Sequence of chain 1.F:
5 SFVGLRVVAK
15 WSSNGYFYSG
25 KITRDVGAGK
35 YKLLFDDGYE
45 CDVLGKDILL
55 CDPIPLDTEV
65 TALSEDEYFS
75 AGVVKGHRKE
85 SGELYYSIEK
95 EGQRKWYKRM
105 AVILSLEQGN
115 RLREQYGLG

Sequence of chain 1.E:
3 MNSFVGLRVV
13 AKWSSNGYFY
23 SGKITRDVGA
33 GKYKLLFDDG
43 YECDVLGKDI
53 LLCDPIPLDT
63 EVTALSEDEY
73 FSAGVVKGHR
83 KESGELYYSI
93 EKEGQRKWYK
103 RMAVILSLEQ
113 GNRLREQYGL

Binding-site contacts:
Ligand atom C8 contacts residue MET104 of chain 1.E at 3.2 Å (hydrophobic).
Ligand atom N2 contacts residue ASP41 of chain 1.F at 2.5 Å (salt-bridge).
Ligand atom C1 contacts residue MET104 of chain 1.F at 3.6 Å (hydrophobic).
Ligand atom C2 contacts residue MET104 of chain 1.F at 3.4 Å (hydrophobic).
Ligand atom C8 contacts residue ASP41 of chain 1.F at 3.8 Å.
Ligand atom O1 contacts residue SER23 of chain 1.F at 3.9 Å.
Ligand atom N2 contacts residue ASP41 of chain 1.E at 3.3 Å (salt-bridge).
Ligand atom C12 contacts residue TYR43 of chain 1.F at 3.9 Å (hydrophobic).
Ligand atom C13 contacts residue ASP41 of chain 1.F at 3.3 Å.
Ligand atom O1 contacts residue PHE39 of chain 1.F at 3.8 Å.
Ligand atom C11 contacts residue PHE39 of chain 1.F at 3.8 Å (hydrophobic).
Ligand atom C5 contacts residue ASP41 of chain 1.F at 3.3 Å.
Ligand atom C5 contacts residue ASP41 of chain 1.E at 3.6 Å.
Ligand atom C16 contacts residue TYR43 of chain 1.E at 3.5 Å (hydrophobic).
Ligand atom N1 contacts residue TYR22 of chain 1.F at 3.8 Å.
Ligand atom C14 contacts residue ASP41 of chain 1.E at 3.7 Å.
Ligand atom C4 contacts residue ASP41 of chain 1.E at 3.9 Å.
Ligand atom C11 contacts residue ASP41 of chain 1.F at 3.9 Å.
Ligand atom C12 contacts residue PHE39 of chain 1.F at 3.8 Å (hydrophobic).
Ligand atom N1 contacts residue ASP41 of chain 1.F at 3.5 Å (salt-bridge).
Ligand atom C11 contacts residue TRP15 of chain 1.F at 3.8 Å (hydrophobic).
Ligand atom C17 contacts residue ASP41 of chain 1.E at 3.7 Å.
Ligand atom C13 contacts residue TRP15 of chain 1.F at 3.8 Å (hydrophobic).
Ligand atom C10 contacts residue TYR22 of chain 1.F at 3.7 Å (hydrophobic).
Ligand atom C11 contacts residue TYR22 of chain 1.F at 3.7 Å (hydrophobic).
Ligand atom C6 contacts residue ASP41 of chain 1.E at 3.9 Å.
Ligand atom C14 contacts residue ASP41 of chain 1.F at 3.3 Å.
Ligand atom C16 contacts residue ASP41 of chain 1.E at 3.7 Å.
Ligand atom O1 contacts residue TYR22 of chain 1.F at 3.2 Å.
Ligand atom C11 contacts residue ASP41 of chain 1.E at 3.9 Å.
Ligand atom N1 contacts residue ASP41 of chain 1.E at 3.1 Å (salt-bridge).
Ligand atom C15 contacts residue ASP41 of chain 1.F at 3.5 Å.
Ligand atom C12 contacts residue TRP15 of chain 1.F at 3.8 Å (hydrophobic).
Ligand atom C13 contacts residue TYR43 of chain 1.F at 3.9 Å (hydrophobic).
Ligand atom C17 contacts residue ASP41 of chain 1.F at 3.5 Å.
Ligand atom C12 contacts residue ASP41 of chain 1.F at 3.2 Å.
Ligand atom C10 contacts residue ASP41 of chain 1.F at 3.8 Å.
Ligand atom C3 contacts residue MET104 of chain 1.E at 3.5 Å (hydrophobic).
Ligand atom C8 contacts residue TYR22 of chain 1.E at 3.5 Å (hydrophobic).
Ligand atom C15 contacts residue TRP15 of chain 1.E at 3.6 Å (hydrophobic).

The small molecule below binds the protein below.
Small molecule (SMILES): CC(C)c1cccc(C(=O)NCCCNC(C)(C)C)c1